A protein and the small-molecule ligand that binds it are described below.
Small molecule (SMILES): OC[C@H]1O[C@H](O[C@H]2[C@H](O)[C@@H](O)[C@@H](O)O[C@@H]2CO)[C@H](O)[C@@H](O)[C@@H]1O

Binding-site contacts:
Ligand atom O3 contacts residue ASP70 of chain 1.A at 2.6 Å (salt-bridge).
Ligand atom C6 contacts residue TRP287 of chain 1.A at 3.6 Å (hydrophobic).
Ligand atom C1 contacts residue ASP11 of chain 1.A at 3.6 Å.
Ligand atom O2 contacts residue ASP118 of chain 1.A at 2.6 Å (salt-bridge).
Ligand atom O4 contacts residue ARG356 of chain 1.A at 2.8 Å (salt-bridge).
Ligand atom O3 contacts residue ASP118 of chain 1.A at 2.7 Å (salt-bridge).
Ligand atom O2 contacts residue TRP287 of chain 1.A at 3.0 Å (h-bond).
Ligand atom C3 contacts residue ASP70 of chain 1.A at 3.3 Å.
Ligand atom C3 contacts residue ASP118 of chain 1.A at 3.5 Å.
Ligand atom O3 contacts residue TRP248 of chain 1.A at 3.7 Å.
Ligand atom O1 contacts residue ARG323 of chain 1.A at 3.3 Å (salt-bridge).
Ligand atom C6 contacts residue ARG49 of chain 1.A at 3.4 Å.
Ligand atom O6 contacts residue TYR173 of chain 1.A at 3.5 Å.
Ligand atom C4 contacts residue ARG356 of chain 1.A at 3.6 Å.
Ligand atom O6 contacts residue GLY175 of chain 1.A at 3.4 Å.
Ligand atom O5 contacts residue TRP248 of chain 1.A at 3.1 Å (h-bond).
Ligand atom O4 contacts residue ASP70 of chain 1.A at 2.6 Å (salt-bridge).
Ligand atom O1 contacts residue ASP11 of chain 1.A at 2.9 Å (salt-bridge).
Ligand atom C1 contacts residue TRP248 of chain 1.A at 3.5 Å (hydrophobic).
Ligand atom C6 contacts residue GLU230 of chain 1.A at 3.5 Å.
Ligand atom O5 contacts residue GLU230 of chain 1.A at 3.4 Å (salt-bridge).
Ligand atom O4 contacts residue GLU174 of chain 1.A at 3.7 Å.
Ligand atom O1 contacts residue PHE116 of chain 1.A at 3.7 Å.
Ligand atom O3 contacts residue GLY285 of chain 1.A at 3.2 Å.
Ligand atom C6 contacts residue GLY175 of chain 1.A at 3.7 Å.
Ligand atom O6 contacts residue ALA44 of chain 1.A at 3.3 Å (h-bond).
Ligand atom O3 contacts residue GLY286 of chain 1.A at 3.2 Å (h-bond).
Ligand atom O2 contacts residue ARG323 of chain 1.A at 3.3 Å (salt-bridge).
Ligand atom O5 contacts residue VAL15 of chain 1.A at 3.8 Å.
Ligand atom O2 contacts residue GLY286 of chain 1.A at 3.0 Å (h-bond).
Ligand atom C2 contacts residue ASP118 of chain 1.A at 3.5 Å.
Ligand atom C3 contacts residue TRP287 of chain 1.A at 3.7 Å (hydrophobic).
Ligand atom O4 contacts residue TRP287 of chain 1.A at 3.1 Å (h-bond).
Ligand atom C1 contacts residue ASP118 of chain 1.A at 3.8 Å.
Ligand atom O5 contacts residue ARG49 of chain 1.A at 3.3 Å (salt-bridge).
Ligand atom O3 contacts residue ARG356 of chain 1.A at 3.0 Å (salt-bridge).
Ligand atom O6 contacts residue GLU230 of chain 1.A at 2.7 Å (salt-bridge).
Ligand atom O4 contacts residue THR46 of chain 1.A at 3.6 Å.
Ligand atom C6 contacts residue ALA44 of chain 1.A at 3.6 Å (hydrophobic).
Ligand atom C4 contacts residue ASP70 of chain 1.A at 3.6 Å.

Sequence of chain 1.A:
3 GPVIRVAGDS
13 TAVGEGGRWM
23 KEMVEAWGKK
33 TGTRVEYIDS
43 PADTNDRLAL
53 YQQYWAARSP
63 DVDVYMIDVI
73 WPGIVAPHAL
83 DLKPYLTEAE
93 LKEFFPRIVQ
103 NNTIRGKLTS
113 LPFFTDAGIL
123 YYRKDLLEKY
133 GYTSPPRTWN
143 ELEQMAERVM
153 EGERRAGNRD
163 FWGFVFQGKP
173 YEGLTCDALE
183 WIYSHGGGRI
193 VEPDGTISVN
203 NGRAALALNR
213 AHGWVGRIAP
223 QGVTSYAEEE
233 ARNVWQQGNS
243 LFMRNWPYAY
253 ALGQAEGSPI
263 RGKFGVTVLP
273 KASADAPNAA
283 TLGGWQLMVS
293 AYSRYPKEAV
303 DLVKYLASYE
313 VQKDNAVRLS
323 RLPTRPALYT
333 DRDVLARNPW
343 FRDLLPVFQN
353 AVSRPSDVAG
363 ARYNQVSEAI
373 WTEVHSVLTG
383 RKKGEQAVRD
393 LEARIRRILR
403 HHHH